Binding-site contacts:
Ligand atom C4 contacts residue ASP52 of chain 1.A at 3.6 Å.
Ligand atom C3 contacts residue GLY54 of chain 1.A at 3.4 Å.
Ligand atom C13 contacts residue GLY250 of chain 1.A at 3.3 Å.
Ligand atom O20 contacts residue GLN93 of chain 1.A at 3.5 Å (h-bond).
Ligand atom C27 contacts residue GLY250 of chain 1.A at 3.4 Å.
Ligand atom C30 contacts residue SER249 of chain 1.A at 3.5 Å.
Ligand atom C29 contacts residue GLY31 of chain 1.A at 3.2 Å.
Ligand atom O2 contacts residue TYR91 of chain 1.A at 3.4 Å.
Ligand atom C3 contacts residue ASP248 of chain 1.A at 3.5 Å.
Ligand atom O23 contacts residue SER345 of chain 1.A at 3.0 Å (h-bond).
Ligand atom C11 contacts residue GLN93 of chain 1.A at 3.4 Å.
Ligand atom F contacts residue ALA355 of chain 1.A at 3.0 Å.
Ligand atom O22 contacts residue THR252 of chain 1.A at 3.0 Å (h-bond).
Ligand atom C3 contacts residue ASP52 of chain 1.A at 3.4 Å.
Ligand atom O20 contacts residue THR252 of chain 1.A at 3.1 Å (h-bond).
Ligand atom C31 contacts residue THR252 of chain 1.A at 3.5 Å.
Ligand atom C29 contacts residue GLY33 of chain 1.A at 3.4 Å.
Ligand atom N contacts residue GLY250 of chain 1.A at 3.3 Å (h-bond).
Ligand atom C contacts residue ASP52 of chain 1.A at 3.5 Å.
Ligand atom O23 contacts residue ARG255 of chain 1.A at 3.2 Å (salt-bridge).
Ligand atom N19 contacts residue GLY250 of chain 1.A at 2.8 Å (h-bond).
Ligand atom C31 contacts residue GLY33 of chain 1.A at 3.3 Å.
Ligand atom N contacts residue ASP248 of chain 1.A at 2.8 Å (salt-bridge).
Ligand atom C31 contacts residue GLY31 of chain 1.A at 3.5 Å.
Ligand atom F contacts residue TYR34 of chain 1.A at 3.4 Å.
Ligand atom O22 contacts residue ASN253 of chain 1.A at 2.8 Å (h-bond).
Ligand atom N contacts residue ASP52 of chain 1.A at 2.6 Å (salt-bridge).
Ligand atom O contacts residue THR251 of chain 1.A at 3.5 Å (h-bond).
Ligand atom C8 contacts residue GLN93 of chain 1.A at 3.1 Å.
Ligand atom C16 contacts residue GLN93 of chain 1.A at 3.4 Å.
Ligand atom C18 contacts residue THR252 of chain 1.A at 3.1 Å.
Ligand atom N19 contacts residue THR252 of chain 1.A at 3.5 Å (h-bond).
Ligand atom C31 contacts residue GLN32 of chain 1.A at 3.3 Å.
Ligand atom C10 contacts residue GLN93 of chain 1.A at 3.1 Å.
Ligand atom C9 contacts residue LEU50 of chain 1.A at 3.5 Å (hydrophobic).
Ligand atom C11 contacts residue THR252 of chain 1.A at 3.5 Å.
Ligand atom O2 contacts residue THR92 of chain 1.A at 3.4 Å (h-bond).
Ligand atom O22 contacts residue THR251 of chain 1.A at 3.3 Å.
Ligand atom C6 contacts residue LEU50 of chain 1.A at 3.5 Å (hydrophobic).
Ligand atom O23 contacts residue ASN253 of chain 1.A at 3.4 Å (h-bond).

A protein and the small-molecule ligand that binds it are described below.
Small molecule (SMILES): C[C@@H](NC(=O)c1cc(COC(=O)[C@](C)(N)Cc2ccccc2)cc(N(C)S(C)(=O)=O)c1)c1ccc(F)cc1

Sequence of chain 1.A:
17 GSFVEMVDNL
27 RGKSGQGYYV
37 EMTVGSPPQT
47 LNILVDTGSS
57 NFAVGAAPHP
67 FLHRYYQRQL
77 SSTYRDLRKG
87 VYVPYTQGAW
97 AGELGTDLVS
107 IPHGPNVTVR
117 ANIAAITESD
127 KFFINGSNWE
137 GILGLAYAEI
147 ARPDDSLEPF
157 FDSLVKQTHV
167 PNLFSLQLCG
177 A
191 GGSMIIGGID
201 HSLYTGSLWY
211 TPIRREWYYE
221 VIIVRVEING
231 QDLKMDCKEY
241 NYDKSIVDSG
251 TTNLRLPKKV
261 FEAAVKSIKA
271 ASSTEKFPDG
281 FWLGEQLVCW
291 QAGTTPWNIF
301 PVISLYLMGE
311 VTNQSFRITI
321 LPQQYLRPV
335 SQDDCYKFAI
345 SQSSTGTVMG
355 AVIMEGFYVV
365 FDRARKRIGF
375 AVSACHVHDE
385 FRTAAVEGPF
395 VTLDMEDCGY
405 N